Sequence of chain 1.I:
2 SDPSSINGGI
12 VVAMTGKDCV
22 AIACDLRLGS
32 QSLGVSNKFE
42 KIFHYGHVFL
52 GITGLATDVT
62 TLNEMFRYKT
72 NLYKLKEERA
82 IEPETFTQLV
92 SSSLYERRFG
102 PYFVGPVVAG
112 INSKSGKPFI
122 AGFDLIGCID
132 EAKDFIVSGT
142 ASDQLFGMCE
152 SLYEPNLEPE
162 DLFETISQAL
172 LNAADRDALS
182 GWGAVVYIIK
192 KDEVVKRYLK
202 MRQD

Sequence of chain 1.H:
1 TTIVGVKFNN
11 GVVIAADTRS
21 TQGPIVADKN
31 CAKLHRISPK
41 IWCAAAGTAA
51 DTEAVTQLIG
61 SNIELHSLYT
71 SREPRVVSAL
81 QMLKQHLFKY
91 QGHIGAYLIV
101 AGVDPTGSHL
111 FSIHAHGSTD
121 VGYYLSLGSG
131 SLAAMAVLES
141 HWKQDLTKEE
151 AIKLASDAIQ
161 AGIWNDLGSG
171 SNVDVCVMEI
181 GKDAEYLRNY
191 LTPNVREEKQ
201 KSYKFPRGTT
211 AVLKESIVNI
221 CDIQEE

Binding-site contacts:
Ligand atom C3 contacts residue ALA49 of chain 1.H at 3.7 Å (hydrophobic).
Ligand atom O37 contacts residue GLN22 of chain 1.H at 3.7 Å.
Ligand atom C11 contacts residue THR1 of chain 1.H at 1.5 Å.
Ligand atom C2 contacts residue THR52 of chain 1.H at 3.4 Å.
Ligand atom N25 contacts residue THR21 of chain 1.H at 3.0 Å (h-bond).
Ligand atom N22 contacts residue GLY47 of chain 1.H at 2.9 Å (h-bond).
Ligand atom C1 contacts residue THR52 of chain 1.H at 3.8 Å.
Ligand atom N28 contacts residue ASP125 of chain 1.I at 3.0 Å (salt-bridge).
Ligand atom C43 contacts residue THR48 of chain 1.H at 3.6 Å.
Ligand atom N22 contacts residue THR1 of chain 1.H at 3.7 Å.
Ligand atom C1 contacts residue ALA45 of chain 1.H at 3.7 Å (hydrophobic).
Ligand atom O13 contacts residue THR1 of chain 1.H at 3.4 Å (h-bond).
Ligand atom C11 contacts residue SER129 of chain 1.H at 3.5 Å.
Ligand atom C24 contacts residue GLY47 of chain 1.H at 3.4 Å.
Ligand atom C9 contacts residue THR1 of chain 1.H at 1.4 Å.
Ligand atom C12 contacts residue GLY168 of chain 1.H at 3.7 Å.
Ligand atom O49 contacts residue THR21 of chain 1.H at 3.1 Å (h-bond).
Ligand atom C8 contacts residue THR1 of chain 1.H at 2.4 Å.
Ligand atom C42 contacts residue GLY47 of chain 1.H at 3.6 Å.
Ligand atom O13 contacts residue MES1 of chain 1.FA at 3.1 Å (h-bond).
Ligand atom C10 contacts residue THR1 of chain 1.H at 2.5 Å.
Ligand atom O21 contacts residue ALA46 of chain 1.H at 3.6 Å.
Ligand atom C41 contacts residue MES1 of chain 1.FA at 3.8 Å.
Ligand atom C7 contacts residue THR1 of chain 1.H at 2.9 Å.
Ligand atom C33 contacts residue ILE127 of chain 1.I at 3.7 Å (hydrophobic).
Ligand atom C32 contacts residue LEU126 of chain 1.I at 3.4 Å (hydrophobic).
Ligand atom O21 contacts residue MES1 of chain 1.FA at 3.1 Å (h-bond).
Ligand atom C4 contacts residue ALA49 of chain 1.H at 3.5 Å (hydrophobic).
Ligand atom O21 contacts residue THR1 of chain 1.H at 2.4 Å (h-bond).
Ligand atom O39 contacts residue ALA49 of chain 1.H at 2.9 Å (h-bond).
Ligand atom C5 contacts residue ALA49 of chain 1.H at 3.8 Å (hydrophobic).
Ligand atom C12 contacts residue THR21 of chain 1.H at 3.5 Å.
Ligand atom O21 contacts residue GLY47 of chain 1.H at 3.1 Å (h-bond).
Ligand atom C38 contacts residue ASP125 of chain 1.I at 3.5 Å.
Ligand atom C12 contacts residue THR1 of chain 1.H at 3.5 Å.
Ligand atom C11 contacts residue GLY168 of chain 1.H at 2.9 Å.
Ligand atom O49 contacts residue SER20 of chain 1.H at 3.2 Å.
Ligand atom C27 contacts residue THR21 of chain 1.H at 3.6 Å.
Ligand atom C12 contacts residue ARG19 of chain 1.H at 3.8 Å.
Ligand atom C23 contacts residue GLY47 of chain 1.H at 3.6 Å.

This protein binds this small molecule.
Small molecule (SMILES): COc1ccc(C[C@H](NC(=O)[C@H](C)NC(=O)CN2CCOCC2)C(=O)N[C@@H](Cc2ccccc2)[C@@H](O)C(C)(C)O)cc1